This protein binds this small molecule.
Small molecule (SMILES): CC(=O)N[C@@H]1[C@@H](O)[C@H](O)[C@@H](CO)O[C@H]1O

Binding-site contacts:
Ligand atom N2 contacts residue ASN231 of chain 1.A at 3.5 Å (h-bond).
Ligand atom O5 contacts residue ASN231 of chain 1.A at 2.4 Å (h-bond).
Ligand atom C5 contacts residue ASN231 of chain 1.A at 3.7 Å.
Ligand atom C7 contacts residue ASN231 of chain 1.A at 4.3 Å.
Ligand atom C3 contacts residue ASN231 of chain 1.A at 3.5 Å.
Ligand atom O6 contacts residue ILE230 of chain 1.A at 4.0 Å.
Ligand atom C4 contacts residue ASN231 of chain 1.A at 4.2 Å.
Ligand atom C1 contacts residue ASN231 of chain 1.A at 1.4 Å.
Ligand atom C8 contacts residue ASN231 of chain 1.A at 4.4 Å.
Ligand atom O3 contacts residue ASN231 of chain 1.A at 3.5 Å (h-bond).
Ligand atom C2 contacts residue ASN231 of chain 1.A at 2.5 Å.
Ligand atom C6 contacts residue ILE230 of chain 1.A at 4.0 Å (hydrophobic).

Sequence of chain 1.A:
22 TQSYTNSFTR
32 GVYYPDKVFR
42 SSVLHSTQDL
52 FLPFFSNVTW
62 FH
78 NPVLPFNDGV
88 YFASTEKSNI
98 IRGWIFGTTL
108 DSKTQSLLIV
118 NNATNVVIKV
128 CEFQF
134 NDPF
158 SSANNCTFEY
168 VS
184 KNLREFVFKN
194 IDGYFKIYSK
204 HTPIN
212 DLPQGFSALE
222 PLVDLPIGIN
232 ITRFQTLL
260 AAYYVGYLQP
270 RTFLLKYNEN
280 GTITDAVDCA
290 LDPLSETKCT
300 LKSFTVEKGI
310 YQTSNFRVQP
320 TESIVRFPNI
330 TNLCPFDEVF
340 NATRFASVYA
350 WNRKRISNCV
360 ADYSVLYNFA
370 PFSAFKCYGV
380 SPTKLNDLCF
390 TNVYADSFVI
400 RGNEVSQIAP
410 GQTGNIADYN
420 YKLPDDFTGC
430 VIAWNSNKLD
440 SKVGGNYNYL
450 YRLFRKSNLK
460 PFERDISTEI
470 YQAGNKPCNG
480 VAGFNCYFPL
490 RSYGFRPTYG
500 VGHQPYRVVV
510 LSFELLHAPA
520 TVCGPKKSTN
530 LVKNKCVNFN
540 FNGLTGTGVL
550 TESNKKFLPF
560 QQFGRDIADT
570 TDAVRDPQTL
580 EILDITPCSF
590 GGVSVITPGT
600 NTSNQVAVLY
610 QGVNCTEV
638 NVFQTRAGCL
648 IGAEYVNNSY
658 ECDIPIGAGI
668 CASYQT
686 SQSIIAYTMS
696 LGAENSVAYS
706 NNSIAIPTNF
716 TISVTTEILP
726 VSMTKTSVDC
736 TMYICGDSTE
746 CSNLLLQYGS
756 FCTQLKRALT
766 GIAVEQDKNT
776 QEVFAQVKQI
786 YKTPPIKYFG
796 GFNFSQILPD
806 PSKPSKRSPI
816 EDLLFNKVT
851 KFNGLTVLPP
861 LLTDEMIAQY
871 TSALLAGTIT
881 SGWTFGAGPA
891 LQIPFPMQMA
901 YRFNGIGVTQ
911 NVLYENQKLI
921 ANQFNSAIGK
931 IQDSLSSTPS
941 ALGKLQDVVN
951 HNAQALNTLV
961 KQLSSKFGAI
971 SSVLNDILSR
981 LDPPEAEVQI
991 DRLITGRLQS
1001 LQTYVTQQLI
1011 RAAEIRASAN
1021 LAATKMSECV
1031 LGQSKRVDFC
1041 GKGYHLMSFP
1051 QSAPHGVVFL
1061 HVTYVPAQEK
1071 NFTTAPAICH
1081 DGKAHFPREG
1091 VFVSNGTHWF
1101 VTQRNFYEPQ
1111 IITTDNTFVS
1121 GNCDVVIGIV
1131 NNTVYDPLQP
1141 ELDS